The protein below binds the small molecule below.
Small molecule (SMILES): CC(=O)N[C@H]1[C@H](O[C@H]2[C@H](O)[C@@H](NC(C)=O)CO[C@@H]2CO)O[C@H](CO)[C@@H](O)[C@@H]1O

Binding-site contacts:
Ligand atom C3 contacts residue ASN5 of chain 2.A at 3.8 Å.
Ligand atom C1 contacts residue ASN154 of chain 2.A at 3.9 Å.
Ligand atom C4 contacts residue ASN5 of chain 2.A at 4.2 Å.
Ligand atom C4 contacts residue ASN154 of chain 2.A at 4.3 Å.
Ligand atom N2 contacts residue PHE3 of chain 2.A at 2.8 Å (h-bond).
Ligand atom C8 contacts residue ASP2 of chain 2.A at 3.6 Å.
Ligand atom O4 contacts residue ASN154 of chain 2.A at 4.4 Å.
Ligand atom O5 contacts residue ASN5 of chain 2.A at 2.3 Å (h-bond).
Ligand atom C5 contacts residue ASP2 of chain 2.A at 4.0 Å.
Ligand atom C1 contacts residue PHE3 of chain 2.A at 3.7 Å (hydrophobic).
Ligand atom N2 contacts residue ASN5 of chain 2.A at 2.9 Å (h-bond).
Ligand atom C5 contacts residue ASN5 of chain 2.A at 3.6 Å.
Ligand atom C3 contacts residue ASP2 of chain 2.A at 4.1 Å.
Ligand atom O5 contacts residue ASP2 of chain 2.A at 3.5 Å (salt-bridge).
Ligand atom O5 contacts residue ASN154 of chain 2.A at 3.9 Å.
Ligand atom O7 contacts residue ASN5 of chain 2.A at 4.2 Å.
Ligand atom O6 contacts residue ASP2 of chain 2.A at 2.6 Å (salt-bridge).
Ligand atom C7 contacts residue ASN5 of chain 2.A at 3.8 Å.
Ligand atom C2 contacts residue PHE3 of chain 2.A at 3.8 Å (hydrophobic).
Ligand atom C7 contacts residue ASP2 of chain 2.A at 3.8 Å.
Ligand atom C1 contacts residue ASN5 of chain 2.A at 1.5 Å.
Ligand atom C6 contacts residue ASP2 of chain 2.A at 3.2 Å.
Ligand atom O3 contacts residue ASP2 of chain 2.A at 3.3 Å (salt-bridge).
Ligand atom C7 contacts residue PHE3 of chain 2.A at 3.6 Å (hydrophobic).
Ligand atom N2 contacts residue ASP2 of chain 2.A at 3.8 Å.
Ligand atom C6 contacts residue ASN154 of chain 2.A at 3.8 Å.
Ligand atom C8 contacts residue PHE3 of chain 2.A at 3.4 Å (hydrophobic).
Ligand atom C2 contacts residue ASN5 of chain 2.A at 2.4 Å.
Ligand atom C3 contacts residue PHE3 of chain 2.A at 4.3 Å (hydrophobic).
Ligand atom C5 contacts residue ASN154 of chain 2.A at 3.3 Å.

Sequence of chain 2.A:
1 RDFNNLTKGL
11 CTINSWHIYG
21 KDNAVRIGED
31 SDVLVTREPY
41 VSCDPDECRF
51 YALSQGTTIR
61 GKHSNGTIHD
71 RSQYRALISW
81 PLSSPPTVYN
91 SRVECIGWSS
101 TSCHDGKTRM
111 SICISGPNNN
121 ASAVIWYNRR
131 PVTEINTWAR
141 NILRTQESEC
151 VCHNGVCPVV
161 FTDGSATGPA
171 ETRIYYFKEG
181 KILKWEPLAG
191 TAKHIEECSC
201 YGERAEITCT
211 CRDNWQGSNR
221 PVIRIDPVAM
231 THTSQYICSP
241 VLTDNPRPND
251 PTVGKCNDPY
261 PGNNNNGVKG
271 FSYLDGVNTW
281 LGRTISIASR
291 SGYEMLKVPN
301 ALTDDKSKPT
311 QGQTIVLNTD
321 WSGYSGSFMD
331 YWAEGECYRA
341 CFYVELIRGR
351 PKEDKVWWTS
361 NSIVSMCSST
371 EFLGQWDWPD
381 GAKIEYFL